Sequence of chain 1.A:
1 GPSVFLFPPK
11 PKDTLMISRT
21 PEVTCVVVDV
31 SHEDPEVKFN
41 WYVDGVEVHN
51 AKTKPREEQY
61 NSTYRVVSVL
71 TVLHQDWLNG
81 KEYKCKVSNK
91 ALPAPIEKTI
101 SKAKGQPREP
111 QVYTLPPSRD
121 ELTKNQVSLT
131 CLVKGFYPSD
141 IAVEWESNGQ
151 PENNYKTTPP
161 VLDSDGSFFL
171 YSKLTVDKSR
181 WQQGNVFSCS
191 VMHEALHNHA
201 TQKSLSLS

The small molecule below binds the protein below.
Small molecule (SMILES): CC(=O)N[C@H]1[C@H](O[C@H]2[C@H](O)[C@@H](NC(C)=O)CO[C@@H]2CO[C@@H]2O[C@@H](C)[C@@H](O)[C@@H](O)[C@@H]2O)O[C@H](CO)[C@@H](O[C@@H]2O[C@H](CO[C@H]3O[C@H](CO)[C@@H](O)[C@H](O)[C@@H]3O[C@@H]3O[C@H](CO)[C@@H](O)[C@H](O)[C@H]3NC(C)=O)[C@@H](O)[C@H](O[C@H]3O[C@H](CO)[C@@H](O)[C@H](O)[C@@H]3O[C@@H]3O[C@H](CO)[C@@H](O)[C@H](O)[C@H]3NC(C)=O)[C@@H]2O)[C@@H]1O

Binding-site contacts:
Ligand atom O4 contacts residue MAN4 of chain 1.D at 2.9 Å (h-bond).
Ligand atom O5 contacts residue GLN59 of chain 1.A at 3.0 Å (h-bond).
Ligand atom O4 contacts residue LYS10 of chain 1.A at 3.3 Å (salt-bridge).
Ligand atom C1 contacts residue THR63 of chain 1.A at 3.6 Å.
Ligand atom N2 contacts residue ASN61 of chain 1.A at 2.6 Å (h-bond).
Ligand atom C6 contacts residue GLN59 of chain 1.A at 3.6 Å.
Ligand atom O7 contacts residue ASN61 of chain 1.A at 2.8 Å (h-bond).
Ligand atom C2 contacts residue PHE5 of chain 1.A at 3.6 Å (hydrophobic).
Ligand atom C2 contacts residue ASP29 of chain 1.A at 3.6 Å.
Ligand atom C4 contacts residue MAN4 of chain 1.D at 3.4 Å.
Ligand atom C8 contacts residue ASP29 of chain 1.A at 3.6 Å.
Ligand atom C4 contacts residue LYS10 of chain 1.A at 3.7 Å.
Ligand atom O3 contacts residue ASP29 of chain 1.A at 3.8 Å.
Ligand atom C5 contacts residue MAN4 of chain 1.D at 3.3 Å.
Ligand atom O7 contacts residue ARG65 of chain 1.A at 3.3 Å (salt-bridge).
Ligand atom C6 contacts residue PHE5 of chain 1.A at 3.5 Å (hydrophobic).
Ligand atom C1 contacts residue ASN61 of chain 1.A at 1.4 Å.
Ligand atom C7 contacts residue ASP29 of chain 1.A at 3.6 Å.
Ligand atom C6 contacts residue THR24 of chain 1.A at 3.7 Å.
Ligand atom O4 contacts residue PHE7 of chain 1.A at 3.7 Å.
Ligand atom O2 contacts residue MAN4 of chain 1.D at 3.3 Å (h-bond).
Ligand atom N2 contacts residue ASP29 of chain 1.A at 2.8 Å (salt-bridge).
Ligand atom O4 contacts residue VAL28 of chain 1.A at 3.5 Å.
Ligand atom C2 contacts residue ASN61 of chain 1.A at 2.2 Å.
Ligand atom O7 contacts residue VAL28 of chain 1.A at 3.5 Å.
Ligand atom C3 contacts residue ASN61 of chain 1.A at 3.6 Å.
Ligand atom C7 contacts residue ASN61 of chain 1.A at 3.1 Å.
Ligand atom O3 contacts residue LYS10 of chain 1.A at 2.4 Å (salt-bridge).
Ligand atom C6 contacts residue TYR60 of chain 1.A at 3.0 Å (hydrophobic).
Ligand atom C4 contacts residue PHE5 of chain 1.A at 3.7 Å (hydrophobic).
Ligand atom O5 contacts residue VAL28 of chain 1.A at 3.6 Å.
Ligand atom O6 contacts residue PHE7 of chain 1.A at 3.7 Å.
Ligand atom C3 contacts residue ASP29 of chain 1.A at 3.5 Å.
Ligand atom C6 contacts residue GLN59 of chain 1.A at 3.5 Å.
Ligand atom C3 contacts residue LYS10 of chain 1.A at 3.2 Å.
Ligand atom C6 contacts residue MAN4 of chain 1.D at 3.6 Å.
Ligand atom C1 contacts residue PHE5 of chain 1.A at 3.7 Å (hydrophobic).
Ligand atom C5 contacts residue ASN61 of chain 1.A at 3.6 Å.
Ligand atom O5 contacts residue ASN61 of chain 1.A at 2.4 Å (h-bond).
Ligand atom C5 contacts residue GLN59 of chain 1.A at 3.7 Å.